Sequence of chain 31.K:
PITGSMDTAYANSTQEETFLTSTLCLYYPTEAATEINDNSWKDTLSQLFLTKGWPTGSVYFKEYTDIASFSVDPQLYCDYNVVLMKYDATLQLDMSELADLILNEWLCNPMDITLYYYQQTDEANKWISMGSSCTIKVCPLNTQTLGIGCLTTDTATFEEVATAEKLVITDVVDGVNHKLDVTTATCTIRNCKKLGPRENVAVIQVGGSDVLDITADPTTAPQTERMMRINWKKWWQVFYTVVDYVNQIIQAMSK

A protein and the small-molecule ligand that binds it are described below.
Small molecule (SMILES): CC(=O)N[C@H]1[C@H](O[C@H]2[C@H](O)[C@@H](NC(C)=O)CO[C@@H]2CO)O[C@H](CO)[C@@H](O)[C@@H]1O

Binding-site contacts:
Ligand atom O5 contacts residue ASN12 of chain 31.K at 2.8 Å (h-bond).
Ligand atom C2 contacts residue ASN12 of chain 31.K at 3.3 Å.
Ligand atom C1 contacts residue ASN12 of chain 31.K at 2.2 Å.
Ligand atom C5 contacts residue ASN12 of chain 31.K at 4.2 Å.
Ligand atom C7 contacts residue ASN12 of chain 31.K at 3.9 Å.
Ligand atom O7 contacts residue ASN12 of chain 31.K at 3.6 Å.
Ligand atom N2 contacts residue ASN12 of chain 31.K at 3.8 Å.